Sequence of chain 1.A:
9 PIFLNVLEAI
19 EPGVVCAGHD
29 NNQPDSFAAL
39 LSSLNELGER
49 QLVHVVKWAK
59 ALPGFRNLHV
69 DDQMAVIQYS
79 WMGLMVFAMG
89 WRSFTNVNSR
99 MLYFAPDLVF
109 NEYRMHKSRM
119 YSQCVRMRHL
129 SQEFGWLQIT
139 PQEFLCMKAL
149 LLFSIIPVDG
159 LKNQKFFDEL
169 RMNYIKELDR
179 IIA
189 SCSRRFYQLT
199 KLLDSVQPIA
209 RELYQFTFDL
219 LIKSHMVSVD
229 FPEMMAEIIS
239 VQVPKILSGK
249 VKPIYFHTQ

A small-molecule ligand and the protein it binds are described below.
Small molecule (SMILES): C[C@]12CC[C@H]3[C@@H](CCC4=CC(=O)CC[C@@]43C)[C@@H]1CC[C@@H]2O

Binding-site contacts:
Ligand atom O3 contacts residue GLN49 of chain 1.A at 3.4 Å (h-bond).
Ligand atom C4 contacts residue PHE102 of chain 1.A at 3.6 Å (hydrophobic).
Ligand atom C1 contacts residue LEU42 of chain 1.A at 3.9 Å (hydrophobic).
Ligand atom O3 contacts residue PHE102 of chain 1.A at 3.9 Å.
Ligand atom C6 contacts residue PHE102 of chain 1.A at 4.0 Å (hydrophobic).
Ligand atom C12 contacts residue MET233 of chain 1.A at 3.8 Å (hydrophobic).
Ligand atom O3 contacts residue ARG90 of chain 1.A at 3.0 Å (salt-bridge).
Ligand atom O3 contacts residue MET87 of chain 1.A at 3.6 Å.
Ligand atom O17 contacts residue PHE229 of chain 1.A at 4.0 Å.
Ligand atom C3 contacts residue PHE102 of chain 1.A at 3.9 Å (hydrophobic).
Ligand atom C16 contacts residue LEU39 of chain 1.A at 3.8 Å (hydrophobic).
Ligand atom C2 contacts residue LEU45 of chain 1.A at 3.8 Å (hydrophobic).
Ligand atom C11 contacts residue LEU42 of chain 1.A at 3.4 Å (hydrophobic).
Ligand atom O17 contacts residue LEU39 of chain 1.A at 4.1 Å.
Ligand atom C16 contacts residue PHE214 of chain 1.A at 3.9 Å (hydrophobic).
Ligand atom C12 contacts residue LEU42 of chain 1.A at 3.5 Å (hydrophobic).
Ligand atom C19 contacts residue MET83 of chain 1.A at 3.5 Å (hydrophobic).
Ligand atom C15 contacts residue MET118 of chain 1.A at 3.8 Å (hydrophobic).
Ligand atom C18 contacts residue MET80 of chain 1.A at 3.8 Å (hydrophobic).
Ligand atom C1 contacts residue GLY46 of chain 1.A at 4.0 Å.
Ligand atom C15 contacts residue LEU211 of chain 1.A at 3.9 Å (hydrophobic).
Ligand atom C19 contacts residue TRP79 of chain 1.A at 4.1 Å (hydrophobic).
Ligand atom C3 contacts residue GLN49 of chain 1.A at 3.8 Å.
Ligand atom O17 contacts residue ASN43 of chain 1.A at 2.7 Å (h-bond).
Ligand atom C12 contacts residue ASN43 of chain 1.A at 3.3 Å.
Ligand atom C16 contacts residue MET118 of chain 1.A at 3.7 Å (hydrophobic).
Ligand atom C11 contacts residue MET233 of chain 1.A at 3.8 Å (hydrophobic).
Ligand atom O3 contacts residue MET83 of chain 1.A at 3.9 Å.
Ligand atom O17 contacts residue THR215 of chain 1.A at 2.6 Å (h-bond).
Ligand atom C18 contacts residue THR215 of chain 1.A at 3.2 Å.
Ligand atom C17 contacts residue ASN43 of chain 1.A at 3.3 Å.
Ligand atom C17 contacts residue LEU39 of chain 1.A at 3.7 Å (hydrophobic).
Ligand atom C2 contacts residue GLN49 of chain 1.A at 3.3 Å.
Ligand atom C13 contacts residue ASN43 of chain 1.A at 3.8 Å.
Ligand atom C18 contacts residue MET233 of chain 1.A at 4.0 Å (hydrophobic).
Ligand atom C16 contacts residue THR215 of chain 1.A at 4.0 Å.
Ligand atom C5 contacts residue PHE102 of chain 1.A at 4.0 Å (hydrophobic).
Ligand atom C17 contacts residue THR215 of chain 1.A at 3.7 Å.
Ligand atom C6 contacts residue VAL84 of chain 1.A at 4.0 Å (hydrophobic).
Ligand atom C13 contacts residue THR215 of chain 1.A at 4.1 Å.